The small molecule below binds the protein below.
Small molecule (SMILES): CC(=O)N[C@@H]1[C@@H](O)[C@H](O)[C@@H](CO)O[C@H]1O

Sequence of chain 1.G:
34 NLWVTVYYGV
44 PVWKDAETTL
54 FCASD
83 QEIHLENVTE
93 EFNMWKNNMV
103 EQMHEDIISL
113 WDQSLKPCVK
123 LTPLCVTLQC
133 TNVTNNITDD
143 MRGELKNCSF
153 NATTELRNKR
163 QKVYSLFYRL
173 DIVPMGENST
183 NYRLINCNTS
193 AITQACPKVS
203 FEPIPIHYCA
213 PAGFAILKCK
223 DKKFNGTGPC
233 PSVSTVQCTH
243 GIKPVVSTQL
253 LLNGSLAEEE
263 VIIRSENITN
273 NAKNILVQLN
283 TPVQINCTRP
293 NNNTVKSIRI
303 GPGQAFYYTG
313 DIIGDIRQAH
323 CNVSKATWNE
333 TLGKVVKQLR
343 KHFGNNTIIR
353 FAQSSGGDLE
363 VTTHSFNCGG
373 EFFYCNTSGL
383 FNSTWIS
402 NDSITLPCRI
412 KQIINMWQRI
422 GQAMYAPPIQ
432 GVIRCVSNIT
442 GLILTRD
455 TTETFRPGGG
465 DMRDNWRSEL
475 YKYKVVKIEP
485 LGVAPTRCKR

Binding-site contacts:
Ligand atom C3 contacts residue ASN227 of chain 1.G at 3.9 Å.
Ligand atom O5 contacts residue THR229 of chain 1.G at 4.3 Å.
Ligand atom C7 contacts residue HIS344 of chain 1.G at 3.8 Å.
Ligand atom O7 contacts residue HIS344 of chain 1.G at 3.4 Å.
Ligand atom C8 contacts residue SER267 of chain 1.G at 3.4 Å.
Ligand atom C1 contacts residue ASN227 of chain 1.G at 1.5 Å.
Ligand atom C5 contacts residue THR229 of chain 1.G at 4.2 Å.
Ligand atom C8 contacts residue ILE270 of chain 1.G at 3.9 Å (hydrophobic).
Ligand atom C1 contacts residue THR229 of chain 1.G at 3.9 Å.
Ligand atom C7 contacts residue ASN227 of chain 1.G at 3.9 Å.
Ligand atom C5 contacts residue ASN227 of chain 1.G at 3.8 Å.
Ligand atom O5 contacts residue ASN227 of chain 1.G at 2.5 Å (h-bond).
Ligand atom C2 contacts residue ASN227 of chain 1.G at 2.5 Å.
Ligand atom C8 contacts residue HIS344 of chain 1.G at 3.9 Å.
Ligand atom N2 contacts residue ASN227 of chain 1.G at 2.9 Å (h-bond).
Ligand atom C4 contacts residue ASN227 of chain 1.G at 4.4 Å.